The protein below binds the small molecule below.
Small molecule (SMILES): COCCCCn1c(C(=O)N(CC(C)C)[C@@H]2CNC[C@H](C(=O)N3CCOCC3)C2)nc2ccccc21

Binding-site contacts:
Ligand atom C28 contacts residue DMS1 of chain 1.U at 3.4 Å.
Ligand atom C8 contacts residue THR82 of chain 1.B at 3.5 Å.
Ligand atom O17 contacts residue GLY225 of chain 1.B at 3.4 Å (h-bond).
Ligand atom C6 contacts residue GLY225 of chain 1.B at 3.4 Å.
Ligand atom O2 contacts residue TYR17 of chain 1.B at 2.9 Å (h-bond).
Ligand atom C34 contacts residue DMS1 of chain 1.U at 3.5 Å.
Ligand atom C30 contacts residue SER81 of chain 1.B at 3.5 Å.
Ligand atom C1 contacts residue THR224 of chain 1.B at 3.1 Å.
Ligand atom O36 contacts residue THR306 of chain 1.B at 3.4 Å.
Ligand atom O17 contacts residue DMS1 of chain 1.U at 3.2 Å.
Ligand atom O32 contacts residue TYR80 of chain 1.B at 3.3 Å.
Ligand atom C25 contacts residue ASP35 of chain 1.B at 3.2 Å.
Ligand atom C16 contacts residue GLY225 of chain 1.B at 3.5 Å.
Ligand atom C34 contacts residue LEU221 of chain 1.B at 3.6 Å (hydrophobic).
Ligand atom N9 contacts residue THR82 of chain 1.B at 2.8 Å (h-bond).
Ligand atom C16 contacts residue THR82 of chain 1.B at 3.6 Å.
Ligand atom C38 contacts residue DMS1 of chain 1.Z at 3.6 Å.
Ligand atom N26 contacts residue ASP223 of chain 1.B at 2.6 Å (salt-bridge).
Ligand atom C27 contacts residue GLY37 of chain 1.B at 3.5 Å.
Ligand atom C25 contacts residue GLY225 of chain 1.B at 3.2 Å.
Ligand atom C35 contacts residue DMS1 of chain 1.U at 3.5 Å.
Ligand atom O17 contacts residue THR82 of chain 1.B at 3.6 Å.
Ligand atom C37 contacts residue ILE302 of chain 1.B at 3.6 Å (hydrophobic).
Ligand atom C6 contacts residue SER227 of chain 1.B at 3.5 Å.
Ligand atom C27 contacts residue ASP35 of chain 1.B at 3.5 Å.
Ligand atom C4 contacts residue GLY225 of chain 1.B at 3.3 Å.
Ligand atom N26 contacts residue ASP35 of chain 1.B at 2.7 Å (salt-bridge).
Ligand atom C4 contacts residue SER227 of chain 1.B at 3.6 Å.
Ligand atom C31 contacts residue SER81 of chain 1.B at 3.4 Å.
Ligand atom O36 contacts residue ILE302 of chain 1.B at 3.3 Å.
Ligand atom C4 contacts residue THR15 of chain 1.B at 3.2 Å.
Ligand atom C35 contacts residue LEU221 of chain 1.B at 3.5 Å (hydrophobic).
Ligand atom C27 contacts residue ASP223 of chain 1.B at 3.4 Å.
Ligand atom C28 contacts residue ASP223 of chain 1.B at 3.6 Å.
Ligand atom C5 contacts residue GLY225 of chain 1.B at 3.1 Å.
Ligand atom N18 contacts residue GLY225 of chain 1.B at 3.6 Å (h-bond).
Ligand atom O32 contacts residue SER81 of chain 1.B at 2.8 Å (h-bond).
Ligand atom C25 contacts residue ASP223 of chain 1.B at 3.6 Å.
Ligand atom C12 contacts residue PRO115 of chain 1.B at 3.4 Å (hydrophobic).
Ligand atom O2 contacts residue GLN16 of chain 1.B at 3.4 Å.

Sequence of chain 1.B:
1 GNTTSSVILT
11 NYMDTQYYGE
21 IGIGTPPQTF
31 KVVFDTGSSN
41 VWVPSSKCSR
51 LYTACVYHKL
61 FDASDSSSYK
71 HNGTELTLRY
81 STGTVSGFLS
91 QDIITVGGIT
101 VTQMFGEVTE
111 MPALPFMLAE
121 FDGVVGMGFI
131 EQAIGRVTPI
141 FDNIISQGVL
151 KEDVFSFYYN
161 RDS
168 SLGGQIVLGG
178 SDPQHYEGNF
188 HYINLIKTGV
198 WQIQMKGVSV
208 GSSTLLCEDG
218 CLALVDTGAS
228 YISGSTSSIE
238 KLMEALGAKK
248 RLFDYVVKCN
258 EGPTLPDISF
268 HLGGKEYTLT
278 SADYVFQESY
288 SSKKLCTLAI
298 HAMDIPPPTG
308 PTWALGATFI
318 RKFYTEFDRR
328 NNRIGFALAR